The protein below binds the small molecule below.
Small molecule (SMILES): N#C/C=C/c1cc(Cl)cc(Oc2ccc(OCCN3CCOCC3)cc2OCCn2ccc(=O)[nH]c2=O)c1

Binding-site contacts:
Ligand atom CL0J contacts residue TYR190 of chain 1.A at 3.7 Å.
Ligand atom C0X contacts residue HIS237 of chain 1.A at 3.7 Å.
Ligand atom C01 contacts residue TYR183 of chain 1.A at 3.6 Å (hydrophobic).
Ligand atom C02 contacts residue TYR183 of chain 1.A at 3.5 Å (hydrophobic).
Ligand atom N0W contacts residue PRO238 of chain 1.A at 3.5 Å.
Ligand atom C17 contacts residue TRP231 of chain 1.A at 3.6 Å (hydrophobic).
Ligand atom O0A contacts residue VAL108 of chain 1.A at 3.3 Å.
Ligand atom O12 contacts residue PHE229 of chain 1.A at 3.2 Å.
Ligand atom C0V contacts residue PRO238 of chain 1.A at 3.7 Å (hydrophobic).
Ligand atom O10 contacts residue LYS104 of chain 1.A at 3.0 Å (salt-bridge).
Ligand atom C17 contacts residue TYR190 of chain 1.A at 3.7 Å (hydrophobic).
Ligand atom C1N contacts residue LYS105 of chain 1.A at 3.7 Å.
Ligand atom O07 contacts residue VAL181 of chain 1.A at 3.4 Å.
Ligand atom C0O contacts residue LYS103 of chain 1.A at 3.0 Å.
Ligand atom C15 contacts residue TRP231 of chain 1.A at 3.5 Å (hydrophobic).
Ligand atom C1B contacts residue VAL181 of chain 1.A at 3.6 Å (hydrophobic).
Ligand atom C0Y contacts residue LEU236 of chain 1.A at 3.7 Å (hydrophobic).
Ligand atom C0Z contacts residue TYR320 of chain 1.A at 3.2 Å (hydrophobic).
Ligand atom C0F contacts residue TYR190 of chain 1.A at 3.2 Å (hydrophobic).
Ligand atom C0G contacts residue LEU236 of chain 1.A at 3.5 Å (hydrophobic).
Ligand atom C1N contacts residue LYS103 of chain 1.A at 3.6 Å.
Ligand atom C15 contacts residue TYR190 of chain 1.A at 3.4 Å (hydrophobic).
Ligand atom C0F contacts residue LEU236 of chain 1.A at 3.6 Å (hydrophobic).
Ligand atom C0M contacts residue VAL110 of chain 1.A at 3.6 Å (hydrophobic).
Ligand atom C0P contacts residue TYR320 of chain 1.A at 3.3 Å (hydrophobic).
Ligand atom C1I contacts residue LYS103 of chain 1.A at 3.6 Å.
Ligand atom C0Y contacts residue TYR320 of chain 1.A at 3.7 Å (hydrophobic).
Ligand atom O07 contacts residue LYS105 of chain 1.A at 3.6 Å.
Ligand atom O10 contacts residue PRO238 of chain 1.A at 3.4 Å (h-bond).
Ligand atom C0G contacts residue TYR190 of chain 1.A at 3.7 Å (hydrophobic).
Ligand atom CL0J contacts residue TRP231 of chain 1.A at 3.4 Å.
Ligand atom O10 contacts residue LYS105 of chain 1.A at 3.1 Å (salt-bridge).
Ligand atom C1I contacts residue LYS105 of chain 1.A at 3.3 Å.
Ligand atom C1A contacts residue LYS103 of chain 1.A at 3.7 Å.
Ligand atom N0S contacts residue TYR320 of chain 1.A at 3.5 Å.
Ligand atom C0E contacts residue TYR190 of chain 1.A at 3.3 Å (hydrophobic).
Ligand atom C0V contacts residue VAL108 of chain 1.A at 3.6 Å (hydrophobic).
Ligand atom N0W contacts residue VAL108 of chain 1.A at 3.5 Å.
Ligand atom C03 contacts residue TYR190 of chain 1.A at 3.7 Å (hydrophobic).
Ligand atom C1B contacts residue TYR183 of chain 1.A at 3.5 Å (hydrophobic).

Sequence of chain 1.A:
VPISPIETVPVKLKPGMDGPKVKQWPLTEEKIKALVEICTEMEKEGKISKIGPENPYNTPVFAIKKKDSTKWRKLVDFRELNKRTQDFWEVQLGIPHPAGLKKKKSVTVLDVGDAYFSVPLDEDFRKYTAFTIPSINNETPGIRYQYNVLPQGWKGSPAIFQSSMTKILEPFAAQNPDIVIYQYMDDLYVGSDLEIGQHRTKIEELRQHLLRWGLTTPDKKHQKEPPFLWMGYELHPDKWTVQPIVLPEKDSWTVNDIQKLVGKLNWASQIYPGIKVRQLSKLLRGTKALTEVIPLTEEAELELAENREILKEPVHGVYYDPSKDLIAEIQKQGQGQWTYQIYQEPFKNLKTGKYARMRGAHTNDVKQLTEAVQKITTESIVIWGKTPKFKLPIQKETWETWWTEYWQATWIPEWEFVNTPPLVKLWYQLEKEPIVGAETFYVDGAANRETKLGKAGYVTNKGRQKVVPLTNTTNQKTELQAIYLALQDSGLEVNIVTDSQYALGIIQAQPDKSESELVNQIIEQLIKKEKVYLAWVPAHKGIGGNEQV